This protein binds this small molecule.
Small molecule (SMILES): CO[P](=O)(O)O[C@H]1[C@@H](O)[C@H](n2ccc(=O)[nH]c2=O)O[C@@H]1COP(=O)(O)O

Binding-site contacts:
Ligand atom C3' contacts residue ARG125 of chain 2.J at 3.5 Å.
Ligand atom OP3 contacts residue ARG125 of chain 2.J at 3.2 Å.
Ligand atom O4 contacts residue SER17 of chain 2.K at 3.2 Å.
Ligand atom C5' contacts residue ARG125 of chain 2.J at 4.5 Å.
Ligand atom P contacts residue ARG125 of chain 2.J at 3.8 Å.
Ligand atom C5 contacts residue ARG125 of chain 2.J at 3.8 Å.
Ligand atom O2 contacts residue ARG125 of chain 2.J at 4.2 Å.
Ligand atom C6 contacts residue ARG125 of chain 2.J at 3.8 Å.
Ligand atom C5 contacts residue THR21 of chain 2.K at 4.3 Å.
Ligand atom O4 contacts residue THR21 of chain 2.K at 4.3 Å.
Ligand atom C2 contacts residue ASN16 of chain 2.K at 3.7 Å.
Ligand atom N1 contacts residue ARG125 of chain 2.J at 4.0 Å.
Ligand atom O5' contacts residue ARG125 of chain 2.J at 3.3 Å (salt-bridge).
Ligand atom OP2 contacts residue ILE23 of chain 2.K at 4.0 Å.
Ligand atom N3 contacts residue ARG125 of chain 2.J at 3.8 Å.
Ligand atom C5' contacts residue ARG131 of chain 2.J at 3.6 Å.
Ligand atom N3 contacts residue ASN16 of chain 2.K at 3.3 Å (h-bond).
Ligand atom P contacts residue ARG131 of chain 2.J at 3.5 Å.
Ligand atom C4 contacts residue ASN16 of chain 2.K at 4.3 Å.
Ligand atom C2 contacts residue ARG125 of chain 2.J at 4.0 Å.
Ligand atom OP1 contacts residue ARG131 of chain 2.J at 3.3 Å (salt-bridge).
Ligand atom OP3 contacts residue SER77 of chain 2.J at 4.2 Å.
Ligand atom OP2 contacts residue ARG131 of chain 2.J at 4.1 Å.
Ligand atom OP1 contacts residue ARG125 of chain 2.J at 3.0 Å (salt-bridge).
Ligand atom O4 contacts residue ARG125 of chain 2.J at 3.8 Å.
Ligand atom P contacts residue ILE23 of chain 2.K at 3.9 Å.
Ligand atom OP2 contacts residue SER77 of chain 2.J at 4.1 Å.
Ligand atom C2' contacts residue ARG125 of chain 2.J at 4.0 Å.
Ligand atom O5' contacts residue ARG131 of chain 2.J at 2.9 Å (salt-bridge).
Ligand atom OP3 contacts residue ILE23 of chain 2.K at 3.5 Å.
Ligand atom OP1 contacts residue ILE23 of chain 2.K at 3.6 Å.
Ligand atom N3 contacts residue SER17 of chain 2.K at 4.3 Å.
Ligand atom C5' contacts residue MET76 of chain 2.J at 4.5 Å (hydrophobic).
Ligand atom C4 contacts residue ARG125 of chain 2.J at 3.6 Å.
Ligand atom O3' contacts residue ARG125 of chain 2.J at 4.1 Å.
Ligand atom C4 contacts residue SER17 of chain 2.K at 4.0 Å.
Ligand atom O2 contacts residue ASN16 of chain 2.K at 3.4 Å (h-bond).

Sequence of chain 2.K:
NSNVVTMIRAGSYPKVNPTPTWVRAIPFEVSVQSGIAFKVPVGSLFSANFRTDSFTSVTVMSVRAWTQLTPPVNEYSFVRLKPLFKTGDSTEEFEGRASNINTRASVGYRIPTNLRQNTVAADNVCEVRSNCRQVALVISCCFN

Sequence of chain 2.J:
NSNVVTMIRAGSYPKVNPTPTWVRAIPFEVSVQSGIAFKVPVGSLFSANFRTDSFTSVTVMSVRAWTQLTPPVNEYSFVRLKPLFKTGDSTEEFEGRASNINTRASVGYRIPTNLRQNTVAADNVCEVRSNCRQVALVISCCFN